Sequence of chain 1.D:
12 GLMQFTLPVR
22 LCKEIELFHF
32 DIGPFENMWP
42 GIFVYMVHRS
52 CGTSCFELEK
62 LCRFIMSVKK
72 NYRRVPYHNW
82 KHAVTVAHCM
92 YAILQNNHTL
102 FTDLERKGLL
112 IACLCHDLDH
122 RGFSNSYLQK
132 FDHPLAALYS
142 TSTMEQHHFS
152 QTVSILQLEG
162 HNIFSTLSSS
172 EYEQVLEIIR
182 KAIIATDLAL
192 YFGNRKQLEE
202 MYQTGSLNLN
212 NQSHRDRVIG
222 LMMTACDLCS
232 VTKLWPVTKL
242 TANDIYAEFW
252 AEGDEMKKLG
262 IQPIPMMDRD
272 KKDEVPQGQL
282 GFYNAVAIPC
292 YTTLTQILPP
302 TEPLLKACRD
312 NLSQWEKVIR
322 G

Binding-site contacts:
Ligand atom C27 contacts residue PHE250 of chain 1.D at 3.8 Å (hydrophobic).
Ligand atom C2 contacts residue PHE283 of chain 1.D at 3.6 Å (hydrophobic).
Ligand atom C14 contacts residue MET267 of chain 1.D at 3.9 Å (hydrophobic).
Ligand atom C12 contacts residue MET267 of chain 1.D at 3.5 Å (hydrophobic).
Ligand atom C8 contacts residue ILE246 of chain 1.D at 3.9 Å (hydrophobic).
Ligand atom C27 contacts residue HIS79 of chain 1.D at 3.6 Å.
Ligand atom C13 contacts residue PHE250 of chain 1.D at 4.0 Å (hydrophobic).
Ligand atom C28 contacts residue PHE250 of chain 1.D at 3.9 Å (hydrophobic).
Ligand atom C12 contacts residue PHE283 of chain 1.D at 3.7 Å (hydrophobic).
Ligand atom O16 contacts residue GLN280 of chain 1.D at 3.0 Å (h-bond).
Ligand atom C20 contacts residue PHE250 of chain 1.D at 3.6 Å (hydrophobic).
Ligand atom C28 contacts residue ILE246 of chain 1.D at 3.9 Å (hydrophobic).
Ligand atom C8 contacts residue PHE283 of chain 1.D at 3.4 Å (hydrophobic).
Ligand atom C26 contacts residue HIS79 of chain 1.D at 3.8 Å.
Ligand atom C10 contacts residue PHE283 of chain 1.D at 3.7 Å (hydrophobic).
Ligand atom C15 contacts residue MET267 of chain 1.D at 3.7 Å (hydrophobic).
Ligand atom N6 contacts residue PHE283 of chain 1.D at 3.5 Å.
Ligand atom C9 contacts residue SER231 of chain 1.D at 3.8 Å.
Ligand atom C8 contacts residue VAL232 of chain 1.D at 3.9 Å (hydrophobic).
Ligand atom C13 contacts residue PHE283 of chain 1.D at 3.8 Å (hydrophobic).
Ligand atom C3 contacts residue PHE283 of chain 1.D at 3.7 Å (hydrophobic).
Ligand atom C20 contacts residue MET267 of chain 1.D at 3.9 Å (hydrophobic).
Ligand atom N1 contacts residue PHE283 of chain 1.D at 3.4 Å.
Ligand atom C15 contacts residue PHE283 of chain 1.D at 3.5 Å (hydrophobic).
Ligand atom C12 contacts residue PHE250 of chain 1.D at 3.7 Å (hydrophobic).
Ligand atom C9 contacts residue ILE246 of chain 1.D at 4.0 Å (hydrophobic).
Ligand atom F29 contacts residue LEU229 of chain 1.D at 3.1 Å.
Ligand atom C11 contacts residue PHE283 of chain 1.D at 3.8 Å (hydrophobic).
Ligand atom C11 contacts residue GLN280 of chain 1.D at 3.2 Å.
Ligand atom C21 contacts residue LEU189 of chain 1.D at 3.9 Å (hydrophobic).
Ligand atom N1 contacts residue PHE250 of chain 1.D at 3.9 Å.
Ligand atom F17 contacts residue PHE193 of chain 1.D at 3.7 Å.
Ligand atom N5 contacts residue TYR78 of chain 1.D at 3.7 Å.
Ligand atom N6 contacts residue PHE250 of chain 1.D at 3.7 Å.
Ligand atom C13 contacts residue MET267 of chain 1.D at 3.7 Å (hydrophobic).
Ligand atom C10 contacts residue GLN280 of chain 1.D at 3.5 Å.
Ligand atom N5 contacts residue LEU229 of chain 1.D at 3.6 Å.
Ligand atom C9 contacts residue LEU229 of chain 1.D at 3.9 Å (hydrophobic).
Ligand atom C11 contacts residue PHE250 of chain 1.D at 3.8 Å (hydrophobic).
Ligand atom F17 contacts residue LEU189 of chain 1.D at 3.7 Å.

This protein binds this small molecule.
Small molecule (SMILES): O=c1ccn(-c2cccc(C(F)(F)F)c2)nc1-c1ccnn1-c1ccccc1F